Binding-site contacts:
Ligand atom C1 contacts residue VAL33 of chain 1.C at 3.9 Å (hydrophobic).
Ligand atom C9 contacts residue ILE40 of chain 1.C at 3.8 Å (hydrophobic).
Ligand atom C10 contacts residue ILE40 of chain 1.C at 3.8 Å (hydrophobic).
Ligand atom C7 contacts residue ILE40 of chain 1.C at 4.4 Å (hydrophobic).
Ligand atom C1 contacts residue PHE29 of chain 1.C at 4.1 Å (hydrophobic).
Ligand atom C3 contacts residue TYR43 of chain 1.C at 3.6 Å (hydrophobic).
Ligand atom N1 contacts residue ILE40 of chain 1.C at 4.3 Å.
Ligand atom N2 contacts residue VAL92 of chain 1.C at 4.3 Å.
Ligand atom C1 contacts residue VAL92 of chain 1.C at 4.2 Å (hydrophobic).
Ligand atom N1 contacts residue ASN86 of chain 1.C at 2.9 Å (h-bond).
Ligand atom C4 contacts residue TYR85 of chain 1.C at 3.9 Å (hydrophobic).
Ligand atom C10 contacts residue TYR85 of chain 1.C at 4.2 Å (hydrophobic).
Ligand atom C6 contacts residue VAL92 of chain 1.C at 4.1 Å (hydrophobic).
Ligand atom O contacts residue ASN86 of chain 1.C at 2.7 Å (h-bond).
Ligand atom C4 contacts residue ASN86 of chain 1.C at 3.6 Å.
Ligand atom C7 contacts residue LEU38 of chain 1.C at 3.9 Å (hydrophobic).
Ligand atom N1 contacts residue TYR85 of chain 1.C at 3.8 Å.
Ligand atom O contacts residue TYR43 of chain 1.C at 3.8 Å.
Ligand atom N1 contacts residue VAL92 of chain 1.C at 3.9 Å.
Ligand atom C5 contacts residue VAL92 of chain 1.C at 4.2 Å (hydrophobic).
Ligand atom C3 contacts residue VAL33 of chain 1.C at 3.5 Å (hydrophobic).
Ligand atom C4 contacts residue ILE40 of chain 1.C at 4.4 Å (hydrophobic).
Ligand atom O contacts residue TYR85 of chain 1.C at 3.7 Å.
Ligand atom O contacts residue ALA82 of chain 1.C at 4.2 Å.
Ligand atom C2 contacts residue PRO28 of chain 1.C at 4.2 Å (hydrophobic).
Ligand atom C5 contacts residue ILE40 of chain 1.C at 3.8 Å (hydrophobic).
Ligand atom N2 contacts residue LEU38 of chain 1.C at 4.5 Å.
Ligand atom C5 contacts residue ASN86 of chain 1.C at 3.7 Å.
Ligand atom C6 contacts residue LEU38 of chain 1.C at 4.4 Å (hydrophobic).
Ligand atom C6 contacts residue ILE40 of chain 1.C at 4.2 Å (hydrophobic).
Ligand atom C4 contacts residue TYR43 of chain 1.C at 3.9 Å (hydrophobic).
Ligand atom C3 contacts residue ILE40 of chain 1.C at 4.1 Å (hydrophobic).
Ligand atom C4 contacts residue VAL92 of chain 1.C at 4.2 Å (hydrophobic).
Ligand atom O contacts residue VAL92 of chain 1.C at 4.0 Å.
Ligand atom C8 contacts residue ILE40 of chain 1.C at 4.4 Å (hydrophobic).
Ligand atom C10 contacts residue ASN86 of chain 1.C at 3.7 Å.
Ligand atom C1 contacts residue PRO28 of chain 1.C at 3.6 Å (hydrophobic).
Ligand atom N2 contacts residue PRO28 of chain 1.C at 4.5 Å.
Ligand atom C8 contacts residue LEU38 of chain 1.C at 4.1 Å (hydrophobic).
Ligand atom C2 contacts residue VAL33 of chain 1.C at 3.4 Å (hydrophobic).

Sequence of chain 1.C:
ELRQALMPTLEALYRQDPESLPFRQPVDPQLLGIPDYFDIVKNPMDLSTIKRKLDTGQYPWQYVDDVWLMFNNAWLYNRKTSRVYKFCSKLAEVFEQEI

A small-molecule ligand and the protein it binds are described below.
Small molecule (SMILES): C[C@@H]1CC(=O)Nc2ccccc2N1